Binding-site contacts:
Ligand atom C29 contacts residue GLY26 of chain 1.A at 3.5 Å.
Ligand atom C04 contacts residue LEU23 of chain 1.A at 3.8 Å (hydrophobic).
Ligand atom C14 contacts residue VAL81 of chain 1.A at 3.8 Å (hydrophobic).
Ligand atom C18 contacts residue LYS51 of chain 1.A at 3.3 Å.
Ligand atom C14 contacts residue GLY170 of chain 1.A at 3.7 Å.
Ligand atom N24 contacts residue GLU98 of chain 1.A at 2.8 Å (salt-bridge).
Ligand atom C12 contacts residue LYS51 of chain 1.A at 3.5 Å.
Ligand atom O16 contacts residue ASP171 of chain 1.A at 3.6 Å.
Ligand atom C12 contacts residue MET97 of chain 1.A at 3.5 Å (hydrophobic).
Ligand atom C07 contacts residue MET160 of chain 1.A at 3.7 Å (hydrophobic).
Ligand atom C31 contacts residue ARG157 of chain 1.A at 3.8 Å.
Ligand atom C22 contacts residue PHE28 of chain 1.A at 3.7 Å (hydrophobic).
Ligand atom C33 contacts residue GLN25 of chain 1.A at 3.5 Å.
Ligand atom N05 contacts residue GLU98 of chain 1.A at 3.8 Å.
Ligand atom C21 contacts residue GLU68 of chain 1.A at 3.7 Å.
Ligand atom C04 contacts residue MET100 of chain 1.A at 3.5 Å (hydrophobic).
Ligand atom C06 contacts residue GLU98 of chain 1.A at 3.8 Å.
Ligand atom C29 contacts residue GLN25 of chain 1.A at 3.7 Å.
Ligand atom C31 contacts residue ASP104 of chain 1.A at 3.8 Å.
Ligand atom C13 contacts residue ASP171 of chain 1.A at 3.6 Å.
Ligand atom C19 contacts residue LYS51 of chain 1.A at 3.5 Å.
Ligand atom C26 contacts residue GLY24 of chain 1.A at 3.1 Å.
Ligand atom C11 contacts residue LYS51 of chain 1.A at 3.6 Å.
Ligand atom O16 contacts residue LYS51 of chain 1.A at 2.6 Å (salt-bridge).
Ligand atom N05 contacts residue ALA49 of chain 1.A at 3.5 Å.
Ligand atom C04 contacts residue MET160 of chain 1.A at 3.7 Å (hydrophobic).
Ligand atom C11 contacts residue MET97 of chain 1.A at 3.6 Å (hydrophobic).
Ligand atom C12 contacts residue ASP171 of chain 1.A at 3.8 Å.
Ligand atom C10 contacts residue MET97 of chain 1.A at 3.7 Å (hydrophobic).
Ligand atom N24 contacts residue VAL81 of chain 1.A at 3.6 Å.
Ligand atom N05 contacts residue MET100 of chain 1.A at 3.2 Å (h-bond).
Ligand atom C22 contacts residue GLU68 of chain 1.A at 3.5 Å.
Ligand atom C02 contacts residue MET160 of chain 1.A at 3.4 Å (hydrophobic).
Ligand atom C06 contacts residue ALA49 of chain 1.A at 3.6 Å (hydrophobic).
Ligand atom C17 contacts residue LYS51 of chain 1.A at 3.5 Å.
Ligand atom N03 contacts residue MET160 of chain 1.A at 3.4 Å.
Ligand atom C23 contacts residue LYS51 of chain 1.A at 3.5 Å.
Ligand atom C21 contacts residue PHE28 of chain 1.A at 3.8 Å (hydrophobic).
Ligand atom N24 contacts residue ALA49 of chain 1.A at 3.8 Å.
Ligand atom C13 contacts residue MET97 of chain 1.A at 3.6 Å (hydrophobic).

Sequence of chain 1.A:
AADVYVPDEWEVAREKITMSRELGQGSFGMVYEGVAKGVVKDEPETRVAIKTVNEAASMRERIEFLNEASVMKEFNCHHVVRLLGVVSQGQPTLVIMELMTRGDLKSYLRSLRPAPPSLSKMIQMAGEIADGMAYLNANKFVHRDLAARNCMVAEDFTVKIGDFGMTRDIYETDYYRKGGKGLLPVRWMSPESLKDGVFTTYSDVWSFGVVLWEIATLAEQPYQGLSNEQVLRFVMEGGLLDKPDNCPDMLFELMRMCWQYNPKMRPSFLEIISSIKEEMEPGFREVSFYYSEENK

This small molecule binds to this protein.
Small molecule (SMILES): Nc1ncnc2c1c(-c1cccc(OCc3ccccc3)c1)cn2C1CC(CN2CCC2)C1